Binding-site contacts:
Ligand atom O5 contacts residue TRP107 of chain 1.C at 4.5 Å.
Ligand atom C5 contacts residue ASN111 of chain 1.C at 3.7 Å.
Ligand atom O4 contacts residue TRP107 of chain 1.C at 4.0 Å.
Ligand atom O5 contacts residue ASN111 of chain 1.C at 2.4 Å (h-bond).
Ligand atom C8 contacts residue TRP107 of chain 1.C at 4.0 Å (hydrophobic).
Ligand atom O7 contacts residue LYS108 of chain 1.C at 4.0 Å.
Ligand atom O3 contacts residue TRP107 of chain 1.C at 4.1 Å.
Ligand atom C7 contacts residue ASN111 of chain 1.C at 3.4 Å.
Ligand atom C7 contacts residue LYS108 of chain 1.C at 4.2 Å.
Ligand atom N2 contacts residue ASN111 of chain 1.C at 2.9 Å (h-bond).
Ligand atom N2 contacts residue TRP107 of chain 1.C at 3.4 Å.
Ligand atom O7 contacts residue ASN111 of chain 1.C at 3.4 Å (h-bond).
Ligand atom C2 contacts residue TRP107 of chain 1.C at 4.1 Å (hydrophobic).
Ligand atom C1 contacts residue TRP107 of chain 1.C at 3.8 Å (hydrophobic).
Ligand atom C7 contacts residue TRP107 of chain 1.C at 4.4 Å (hydrophobic).
Ligand atom C1 contacts residue ASN111 of chain 1.C at 1.4 Å.
Ligand atom C5 contacts residue TRP107 of chain 1.C at 4.1 Å (hydrophobic).
Ligand atom C2 contacts residue ASN111 of chain 1.C at 2.5 Å.
Ligand atom C4 contacts residue TRP107 of chain 1.C at 4.2 Å (hydrophobic).
Ligand atom C4 contacts residue ASN111 of chain 1.C at 4.2 Å.
Ligand atom C8 contacts residue LYS108 of chain 1.C at 3.9 Å.
Ligand atom C8 contacts residue ASN104 of chain 1.C at 3.4 Å.
Ligand atom C3 contacts residue TRP107 of chain 1.C at 3.7 Å (hydrophobic).
Ligand atom C3 contacts residue ASN111 of chain 1.C at 3.8 Å.

Sequence of chain 1.C:
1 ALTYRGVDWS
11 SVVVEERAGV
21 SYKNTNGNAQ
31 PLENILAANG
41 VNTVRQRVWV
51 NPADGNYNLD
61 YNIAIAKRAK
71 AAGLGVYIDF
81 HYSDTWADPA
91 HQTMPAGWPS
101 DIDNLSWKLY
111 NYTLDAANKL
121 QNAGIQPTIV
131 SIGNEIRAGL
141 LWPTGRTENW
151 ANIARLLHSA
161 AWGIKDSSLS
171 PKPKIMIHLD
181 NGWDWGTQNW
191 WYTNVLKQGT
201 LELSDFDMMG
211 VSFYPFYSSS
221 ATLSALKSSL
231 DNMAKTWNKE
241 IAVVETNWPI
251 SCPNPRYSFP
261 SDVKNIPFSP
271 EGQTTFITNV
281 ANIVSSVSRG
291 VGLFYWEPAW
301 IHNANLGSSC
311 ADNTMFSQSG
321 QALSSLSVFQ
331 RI

This protein binds this small molecule.
Small molecule (SMILES): CC(=O)N[C@@H]1[C@@H](O)[C@H](O)[C@@H](CO)O[C@H]1O